Binding-site contacts:
Ligand atom OE2 contacts residue VAL4 of chain 1.E at 3.6 Å.
Ligand atom O contacts residue VAL4 of chain 1.E at 2.9 Å (h-bond).
Ligand atom C contacts residue VAL4 of chain 1.E at 4.2 Å (hydrophobic).
Ligand atom CG1 contacts residue GLN3 of chain 1.E at 4.1 Å.
Ligand atom CB contacts residue VAL4 of chain 1.E at 4.5 Å (hydrophobic).
Ligand atom O contacts residue VAL4 of chain 1.E at 3.8 Å.
Ligand atom O contacts residue SER5 of chain 1.E at 3.8 Å.
Ligand atom CB contacts residue GLN3 of chain 1.E at 3.4 Å.
Ligand atom N contacts residue ALA2 of chain 1.E at 3.0 Å (h-bond).
Ligand atom CB contacts residue VAL4 of chain 1.E at 4.3 Å (hydrophobic).
Ligand atom CA contacts residue GLN3 of chain 1.E at 4.2 Å.
Ligand atom C contacts residue ALA2 of chain 1.E at 4.3 Å (hydrophobic).
Ligand atom CA contacts residue VAL4 of chain 1.E at 3.5 Å (hydrophobic).
Ligand atom O contacts residue SER6 of chain 1.E at 4.1 Å.
Ligand atom N contacts residue VAL4 of chain 1.E at 3.0 Å (h-bond).
Ligand atom CA contacts residue ALA2 of chain 1.E at 3.5 Å (hydrophobic).
Ligand atom CA contacts residue ALA2 of chain 1.E at 4.0 Å (hydrophobic).
Ligand atom CG2 contacts residue VAL4 of chain 1.E at 3.8 Å (hydrophobic).
Ligand atom CG2 contacts residue SER5 of chain 1.E at 3.7 Å.
Ligand atom OE1 contacts residue VAL4 of chain 1.E at 3.5 Å.
Ligand atom C contacts residue ALA2 of chain 1.E at 3.7 Å (hydrophobic).
Ligand atom CA contacts residue VAL4 of chain 1.E at 4.0 Å (hydrophobic).
Ligand atom OE1 contacts residue ASN25 of chain 1.E at 4.4 Å.
Ligand atom OG contacts residue GLN3 of chain 1.E at 3.3 Å (h-bond).
Ligand atom CB contacts residue GLN3 of chain 1.E at 4.4 Å.
Ligand atom C contacts residue VAL4 of chain 1.E at 4.0 Å (hydrophobic).
Ligand atom CG2 contacts residue ALA2 of chain 1.E at 4.0 Å (hydrophobic).
Ligand atom CD contacts residue VAL4 of chain 1.E at 3.8 Å (hydrophobic).
Ligand atom CG2 contacts residue GLN3 of chain 1.E at 3.4 Å.
Ligand atom CB contacts residue ALA2 of chain 1.E at 4.3 Å (hydrophobic).
Ligand atom O contacts residue GLN3 of chain 1.E at 3.1 Å (h-bond).
Ligand atom CB contacts residue ALA2 of chain 1.E at 3.4 Å (hydrophobic).
Ligand atom O contacts residue ALA2 of chain 1.E at 3.9 Å.
Ligand atom C contacts residue GLN3 of chain 1.E at 3.9 Å.
Ligand atom C contacts residue VAL4 of chain 1.E at 3.6 Å (hydrophobic).

Sequence of chain 1.E:
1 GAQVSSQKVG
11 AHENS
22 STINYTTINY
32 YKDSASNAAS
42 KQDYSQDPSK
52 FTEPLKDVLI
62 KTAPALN

This small molecule binds to this protein.
Small molecule (SMILES): CC[C@H](C)[C@H](N)C(=O)N[C@@H](CO)C(=O)N[C@@H](CCC(=O)O)C(=O)N[C@H](C=O)C(C)C